Binding-site contacts:
Ligand atom C02 contacts residue TRP291 of chain 1.A at 3.9 Å (hydrophobic).
Ligand atom N02 contacts residue TYR292 of chain 1.A at 3.7 Å.
Ligand atom N21 contacts residue TRP382 of chain 1.A at 3.7 Å.
Ligand atom C02 contacts residue HEM1 of chain 1.C at 3.6 Å.
Ligand atom C22 contacts residue HEM1 of chain 1.C at 3.2 Å.
Ligand atom C07 contacts residue PRO269 of chain 1.A at 4.0 Å (hydrophobic).
Ligand atom C12 contacts residue HEM1 of chain 1.C at 3.7 Å.
Ligand atom C07 contacts residue GLY290 of chain 1.A at 3.6 Å.
Ligand atom C02 contacts residue GLU296 of chain 1.A at 3.5 Å.
Ligand atom N02 contacts residue GLU296 of chain 1.A at 2.7 Å (salt-bridge).
Ligand atom C03 contacts residue PRO269 of chain 1.A at 3.7 Å (hydrophobic).
Ligand atom C07 contacts residue PHE288 of chain 1.A at 3.6 Å (hydrophobic).
Ligand atom C03 contacts residue HEM1 of chain 1.C at 3.4 Å.
Ligand atom N02 contacts residue HEM1 of chain 1.C at 3.5 Å.
Ligand atom C04 contacts residue HEM1 of chain 1.C at 3.9 Å.
Ligand atom N22 contacts residue ARG118 of chain 1.A at 3.9 Å.
Ligand atom C10 contacts residue VAL271 of chain 1.A at 3.6 Å (hydrophobic).
Ligand atom C06 contacts residue GLU296 of chain 1.A at 3.6 Å.
Ligand atom C27 contacts residue TRP10 of chain 1.B at 3.5 Å (hydrophobic).
Ligand atom N01 contacts residue HEM1 of chain 1.C at 3.8 Å.
Ligand atom N21 contacts residue HEM1 of chain 1.C at 2.8 Å (h-bond).
Ligand atom C07 contacts residue SER289 of chain 1.A at 3.9 Å.
Ligand atom C13 contacts residue TRP382 of chain 1.A at 3.9 Å (hydrophobic).
Ligand atom N02 contacts residue TRP291 of chain 1.A at 2.9 Å (h-bond).
Ligand atom C05 contacts residue VAL271 of chain 1.A at 3.8 Å (hydrophobic).
Ligand atom C25 contacts residue MET40 of chain 1.A at 3.5 Å (hydrophobic).
Ligand atom N02 contacts residue PRO269 of chain 1.A at 3.8 Å.
Ligand atom C08 contacts residue GLU296 of chain 1.A at 3.6 Å.
Ligand atom C07 contacts residue HEM1 of chain 1.C at 3.5 Å.
Ligand atom C11 contacts residue HEM1 of chain 1.C at 3.1 Å.
Ligand atom C24 contacts residue MET40 of chain 1.A at 3.7 Å (hydrophobic).
Ligand atom C02 contacts residue PRO269 of chain 1.A at 3.8 Å (hydrophobic).
Ligand atom N01 contacts residue GLU296 of chain 1.A at 2.7 Å (salt-bridge).
Ligand atom C26 contacts residue MET40 of chain 1.A at 3.7 Å (hydrophobic).
Ligand atom C09 contacts residue GLU296 of chain 1.A at 3.7 Å.
Ligand atom C08 contacts residue HEM1 of chain 1.C at 3.5 Å.
Ligand atom C23 contacts residue TYR410 of chain 1.A at 3.7 Å (hydrophobic).
Ligand atom C13 contacts residue HEM1 of chain 1.C at 3.4 Å.
Ligand atom C26 contacts residue HEM1 of chain 1.C at 3.9 Å.
Ligand atom N22 contacts residue HEM1 of chain 1.C at 2.9 Å (h-bond).

Sequence of chain 1.A:
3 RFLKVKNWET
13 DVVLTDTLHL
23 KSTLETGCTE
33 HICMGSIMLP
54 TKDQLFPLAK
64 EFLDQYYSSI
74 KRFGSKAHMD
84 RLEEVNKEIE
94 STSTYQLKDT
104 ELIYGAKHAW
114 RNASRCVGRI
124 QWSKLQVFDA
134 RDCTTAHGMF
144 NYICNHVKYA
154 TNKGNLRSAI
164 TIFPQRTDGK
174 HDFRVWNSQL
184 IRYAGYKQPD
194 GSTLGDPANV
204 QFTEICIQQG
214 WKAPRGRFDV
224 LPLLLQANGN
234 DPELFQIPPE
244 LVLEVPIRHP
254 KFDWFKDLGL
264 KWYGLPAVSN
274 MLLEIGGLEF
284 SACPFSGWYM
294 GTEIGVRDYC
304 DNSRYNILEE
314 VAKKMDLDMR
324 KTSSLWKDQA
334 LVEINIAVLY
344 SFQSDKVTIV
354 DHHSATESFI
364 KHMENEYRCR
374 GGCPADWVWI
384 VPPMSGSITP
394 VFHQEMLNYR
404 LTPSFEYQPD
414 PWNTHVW

Sequence of chain 1.B:
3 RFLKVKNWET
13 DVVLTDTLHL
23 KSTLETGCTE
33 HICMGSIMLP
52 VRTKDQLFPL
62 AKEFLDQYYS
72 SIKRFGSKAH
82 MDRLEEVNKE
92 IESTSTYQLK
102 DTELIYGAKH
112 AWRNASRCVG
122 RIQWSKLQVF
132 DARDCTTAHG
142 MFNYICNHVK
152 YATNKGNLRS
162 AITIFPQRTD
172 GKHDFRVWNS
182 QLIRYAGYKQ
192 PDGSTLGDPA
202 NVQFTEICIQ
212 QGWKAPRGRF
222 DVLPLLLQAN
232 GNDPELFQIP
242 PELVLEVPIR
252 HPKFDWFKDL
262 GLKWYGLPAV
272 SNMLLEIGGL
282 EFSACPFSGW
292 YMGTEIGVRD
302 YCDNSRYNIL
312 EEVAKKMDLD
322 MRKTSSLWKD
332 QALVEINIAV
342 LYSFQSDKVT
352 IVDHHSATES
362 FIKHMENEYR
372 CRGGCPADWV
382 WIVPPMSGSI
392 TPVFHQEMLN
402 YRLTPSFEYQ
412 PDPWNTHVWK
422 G

The protein below binds the small molecule below.
Small molecule (SMILES): Cc1cc(N)nc(CCCCCCCc2cc(C)cc(N)n2)c1